The protein below binds the small molecule below.
Small molecule (SMILES): Cc1cc(CCCOc2c(C)cc(-c3noc(C(F)(F)F)n3)cc2C)on1

Binding-site contacts:
Ligand atom N3A contacts residue TYR144 of chain 3.A at 3.5 Å.
Ligand atom O1A contacts residue MET124 of chain 3.A at 3.2 Å.
Ligand atom F2 contacts residue ALA166 of chain 3.A at 3.5 Å.
Ligand atom C3A contacts residue LEU217 of chain 3.A at 3.6 Å (hydrophobic).
Ligand atom C4 contacts residue LEU100 of chain 3.A at 3.7 Å (hydrophobic).
Ligand atom CM4 contacts residue PHE179 of chain 3.A at 3.5 Å (hydrophobic).
Ligand atom C6B contacts residue LEU181 of chain 3.A at 3.3 Å (hydrophobic).
Ligand atom F2 contacts residue TYR144 of chain 3.A at 3.0 Å.
Ligand atom O1A contacts residue PHE179 of chain 3.A at 3.3 Å.
Ligand atom N2 contacts residue MET214 of chain 3.A at 3.8 Å.
Ligand atom N1A contacts residue PHE179 of chain 3.A at 3.6 Å.
Ligand atom CM6 contacts residue LEU184 of chain 3.A at 3.4 Å (hydrophobic).
Ligand atom C5B contacts residue ILE98 of chain 3.A at 3.5 Å (hydrophobic).
Ligand atom C4 contacts residue TYR190 of chain 3.A at 3.6 Å (hydrophobic).
Ligand atom N1A contacts residue MET124 of chain 3.A at 3.5 Å.
Ligand atom CM6 contacts residue LEU181 of chain 3.A at 3.5 Å (hydrophobic).
Ligand atom O1B contacts residue ILE98 of chain 3.A at 3.3 Å.
Ligand atom F3 contacts residue TYR142 of chain 3.A at 3.8 Å.
Ligand atom C4B contacts residue ILE98 of chain 3.A at 3.8 Å (hydrophobic).
Ligand atom C5B contacts residue LEU181 of chain 3.A at 3.5 Å (hydrophobic).
Ligand atom C6B contacts residue ILE98 of chain 3.A at 3.7 Å (hydrophobic).
Ligand atom F3 contacts residue VAL168 of chain 3.A at 3.0 Å.
Ligand atom CM2 contacts residue ILE77 of chain 3.A at 3.1 Å (hydrophobic).
Ligand atom F2 contacts residue MET143 of chain 3.A at 3.3 Å.
Ligand atom C1B contacts residue ILE98 of chain 3.A at 3.4 Å (hydrophobic).
Ligand atom C2A contacts residue PHE179 of chain 3.A at 3.6 Å (hydrophobic).
Ligand atom N3A contacts residue PHE179 of chain 3.A at 3.4 Å.
Ligand atom F1 contacts residue TYR144 of chain 3.A at 3.3 Å.
Ligand atom CM4 contacts residue TYR144 of chain 3.A at 3.8 Å (hydrophobic).
Ligand atom F2 contacts residue TYR142 of chain 3.A at 2.8 Å.
Ligand atom F1 contacts residue ALA166 of chain 3.A at 3.6 Å.
Ligand atom C3A contacts residue PHE179 of chain 3.A at 3.1 Å (hydrophobic).
Ligand atom C2B contacts residue ILE98 of chain 3.A at 3.7 Å (hydrophobic).
Ligand atom CM2 contacts residue ILE122 of chain 3.A at 3.8 Å (hydrophobic).
Ligand atom O1 contacts residue MET214 of chain 3.A at 3.5 Å (h-bond).
Ligand atom O1A contacts residue LEU217 of chain 3.A at 3.0 Å.
Ligand atom F3 contacts residue PHE179 of chain 3.A at 3.0 Å.
Ligand atom CM3 contacts residue ASN212 of chain 3.A at 3.4 Å.
Ligand atom N1A contacts residue LEU217 of chain 3.A at 3.3 Å.
Ligand atom F1 contacts residue PHE179 of chain 3.A at 3.8 Å.

Sequence of chain 3.A:
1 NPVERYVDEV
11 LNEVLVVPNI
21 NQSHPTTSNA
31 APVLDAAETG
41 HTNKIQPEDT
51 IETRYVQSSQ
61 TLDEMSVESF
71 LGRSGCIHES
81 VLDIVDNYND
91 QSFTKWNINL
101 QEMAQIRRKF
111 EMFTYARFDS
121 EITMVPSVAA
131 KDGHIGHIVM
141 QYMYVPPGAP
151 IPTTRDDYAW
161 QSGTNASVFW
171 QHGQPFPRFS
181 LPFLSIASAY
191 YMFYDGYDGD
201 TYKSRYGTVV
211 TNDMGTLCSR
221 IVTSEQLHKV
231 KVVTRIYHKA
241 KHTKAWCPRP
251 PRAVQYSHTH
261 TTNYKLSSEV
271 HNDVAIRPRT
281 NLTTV